A small-molecule ligand and the protein it binds are described below.
Small molecule (SMILES): O=C(O)c1ccccc1NC[C@@H](O)[C@H](O)[C@H](O)COP(=O)(O)O

Binding-site contacts:
Ligand atom O3' contacts residue SER180 of chain 1.A at 3.0 Å (h-bond).
Ligand atom O5' contacts residue SER157 of chain 1.A at 4.0 Å.
Ligand atom NH contacts residue VAL29 of chain 1.A at 4.0 Å.
Ligand atom O71 contacts residue SER34 of chain 1.A at 2.9 Å (h-bond).
Ligand atom C5' contacts residue SER180 of chain 1.A at 3.5 Å.
Ligand atom C7 contacts residue ARG36 of chain 1.A at 3.3 Å.
Ligand atom O1P contacts residue GLY158 of chain 1.A at 3.4 Å.
Ligand atom O2P contacts residue SER180 of chain 1.A at 3.9 Å.
Ligand atom O5' contacts residue SER180 of chain 1.A at 3.9 Å.
Ligand atom O3' contacts residue ASP178 of chain 1.A at 3.1 Å (salt-bridge).
Ligand atom O2' contacts residue GLN81 of chain 1.A at 2.9 Å (h-bond).
Ligand atom O4' contacts residue ASP126 of chain 1.A at 3.0 Å (salt-bridge).
Ligand atom O3P contacts residue SER180 of chain 1.A at 2.9 Å (h-bond).
Ligand atom C5 contacts residue TYR31 of chain 1.A at 3.9 Å (hydrophobic).
Ligand atom C4' contacts residue SER157 of chain 1.A at 3.6 Å.
Ligand atom C1' contacts residue CYS7 of chain 1.A at 3.8 Å (hydrophobic).
Ligand atom O71 contacts residue ARG36 of chain 1.A at 3.1 Å (salt-bridge).
Ligand atom C2' contacts residue ASP178 of chain 1.A at 3.9 Å.
Ligand atom O2' contacts residue ASP178 of chain 1.A at 4.1 Å.
Ligand atom O2P contacts residue SER181 of chain 1.A at 3.1 Å (h-bond).
Ligand atom C2' contacts residue CYS7 of chain 1.A at 3.9 Å (hydrophobic).
Ligand atom P contacts residue SER180 of chain 1.A at 3.9 Å.
Ligand atom O3P contacts residue GLY182 of chain 1.A at 3.6 Å.
Ligand atom O2' contacts residue HIS83 of chain 1.A at 2.8 Å (h-bond).
Ligand atom P contacts residue SER181 of chain 1.A at 3.7 Å.
Ligand atom C3 contacts residue VAL59 of chain 1.A at 3.8 Å (hydrophobic).
Ligand atom O3P contacts residue VAL179 of chain 1.A at 3.9 Å.
Ligand atom O1P contacts residue GLY159 of chain 1.A at 2.6 Å (h-bond).
Ligand atom C7 contacts residue SER34 of chain 1.A at 3.6 Å.
Ligand atom O72 contacts residue ARG36 of chain 1.A at 2.9 Å (salt-bridge).
Ligand atom O3' contacts residue CYS7 of chain 1.A at 3.7 Å.
Ligand atom C2 contacts residue VAL29 of chain 1.A at 4.0 Å (hydrophobic).
Ligand atom O3P contacts residue SER181 of chain 1.A at 2.8 Å (h-bond).
Ligand atom C3' contacts residue ASP178 of chain 1.A at 3.7 Å.
Ligand atom O72 contacts residue SER180 of chain 1.A at 3.9 Å.
Ligand atom C6 contacts residue SER34 of chain 1.A at 3.8 Å.
Ligand atom C3' contacts residue SER180 of chain 1.A at 3.9 Å.
Ligand atom C2' contacts residue GLN81 of chain 1.A at 3.8 Å.
Ligand atom O4' contacts residue SER157 of chain 1.A at 3.8 Å.
Ligand atom C4' contacts residue ASP178 of chain 1.A at 3.6 Å.

Sequence of chain 1.A:
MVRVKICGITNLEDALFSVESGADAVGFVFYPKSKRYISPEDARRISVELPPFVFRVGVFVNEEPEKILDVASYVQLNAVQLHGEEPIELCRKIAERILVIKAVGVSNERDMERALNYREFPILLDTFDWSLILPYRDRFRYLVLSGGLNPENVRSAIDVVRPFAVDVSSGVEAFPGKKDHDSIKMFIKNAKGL